Sequence of chain 2.A:
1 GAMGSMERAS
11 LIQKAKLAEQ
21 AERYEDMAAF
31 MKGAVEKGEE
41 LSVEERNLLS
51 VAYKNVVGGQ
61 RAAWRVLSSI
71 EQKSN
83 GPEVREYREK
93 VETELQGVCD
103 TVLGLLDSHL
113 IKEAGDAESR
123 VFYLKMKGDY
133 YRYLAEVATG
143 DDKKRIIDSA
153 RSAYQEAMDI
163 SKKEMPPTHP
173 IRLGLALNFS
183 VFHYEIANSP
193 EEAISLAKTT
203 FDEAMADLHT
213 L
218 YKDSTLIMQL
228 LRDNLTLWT

A protein and the small-molecule ligand that binds it are described below.
Small molecule (SMILES): CCC[C@H](N)C(=O)N[C@@H](CCCN=C(N)N)C(=O)N[C@@H](CCCN=C(N)N)C(=O)N[C@@H](CCCCN)C(=O)N[C@@H](COP(=O)(O)O)C(=O)N[C@H](C(=O)O)C(C)C

Binding-site contacts:
Ligand atom CB contacts residue ASN231 of chain 2.A at 3.5 Å.
Ligand atom CG1 contacts residue GLY176 of chain 2.A at 3.5 Å.
Ligand atom N contacts residue ASN180 of chain 2.A at 3.0 Å (h-bond).
Ligand atom CB contacts residue ASN231 of chain 2.A at 3.7 Å.
Ligand atom O contacts residue CW71 of chain 2.C at 3.2 Å (h-bond).
Ligand atom CZ contacts residue ARG65 of chain 2.A at 3.5 Å.
Ligand atom O contacts residue ASN231 of chain 2.A at 2.9 Å (h-bond).
Ligand atom NH1 contacts residue ARG65 of chain 2.A at 3.4 Å (salt-bridge).
Ligand atom CD contacts residue GLU187 of chain 2.A at 3.3 Å.
Ligand atom O2P contacts residue LYS54 of chain 2.A at 2.9 Å (salt-bridge).
Ligand atom CG1 contacts residue CW71 of chain 2.C at 3.6 Å.
Ligand atom O3P contacts residue LYS54 of chain 2.A at 3.5 Å (salt-bridge).
Ligand atom P contacts residue ARG61 of chain 2.A at 3.5 Å.
Ligand atom CB contacts residue ASN180 of chain 2.A at 3.4 Å.
Ligand atom C contacts residue ASN180 of chain 2.A at 3.6 Å.
Ligand atom P contacts residue LYS54 of chain 2.A at 3.6 Å.
Ligand atom CA contacts residue ASN231 of chain 2.A at 3.4 Å.
Ligand atom O contacts residue VAL183 of chain 2.A at 3.2 Å.
Ligand atom O1P contacts residue ARG61 of chain 2.A at 2.8 Å (salt-bridge).
Ligand atom O contacts residue ASN180 of chain 2.A at 2.9 Å (h-bond).
Ligand atom NH2 contacts residue VAL183 of chain 2.A at 3.6 Å.
Ligand atom C contacts residue LYS54 of chain 2.A at 3.7 Å.
Ligand atom NH2 contacts residue ARG61 of chain 2.A at 3.6 Å.
Ligand atom C contacts residue ASN231 of chain 2.A at 3.5 Å.
Ligand atom O2P contacts residue ARG61 of chain 2.A at 2.6 Å (salt-bridge).
Ligand atom C contacts residue CW71 of chain 2.C at 3.2 Å.
Ligand atom O1P contacts residue ARG134 of chain 2.A at 2.8 Å (salt-bridge).
Ligand atom OXT contacts residue CW71 of chain 2.C at 2.9 Å (h-bond).
Ligand atom O3P contacts residue ARG134 of chain 2.A at 2.7 Å (salt-bridge).
Ligand atom CA contacts residue ASN180 of chain 2.A at 3.3 Å.
Ligand atom N contacts residue LEU234 of chain 2.A at 3.6 Å.
Ligand atom NZ contacts residue ASP230 of chain 2.A at 2.7 Å (salt-bridge).
Ligand atom N contacts residue ASN231 of chain 2.A at 2.7 Å (h-bond).
Ligand atom O contacts residue LYS127 of chain 2.A at 2.8 Å (salt-bridge).
Ligand atom O3P contacts residue TYR135 of chain 2.A at 2.6 Å (h-bond).
Ligand atom NE contacts residue GLU187 of chain 2.A at 2.6 Å (salt-bridge).
Ligand atom NH2 contacts residue ARG65 of chain 2.A at 3.5 Å.
Ligand atom NH2 contacts residue GLU187 of chain 2.A at 2.8 Å (salt-bridge).
Ligand atom CZ contacts residue GLU187 of chain 2.A at 3.5 Å.
Ligand atom NH2 contacts residue ARG134 of chain 2.A at 3.6 Å (salt-bridge).